A protein and the small-molecule ligand that binds it are described below.
Small molecule (SMILES): CC(=O)N[C@@H]1[C@@H](O)[C@H](O)[C@@H](CO)O[C@H]1O

Binding-site contacts:
Ligand atom C1 contacts residue THR193 of chain 1.C at 3.4 Å.
Ligand atom N2 contacts residue ASN191 of chain 1.C at 2.9 Å (h-bond).
Ligand atom C5 contacts residue THR193 of chain 1.C at 3.8 Å.
Ligand atom C6 contacts residue THR193 of chain 1.C at 4.5 Å.
Ligand atom O7 contacts residue ASN191 of chain 1.C at 3.4 Å (h-bond).
Ligand atom C8 contacts residue GLN189 of chain 1.C at 4.3 Å.
Ligand atom C6 contacts residue GLU194 of chain 1.C at 3.6 Å.
Ligand atom O7 contacts residue GLN189 of chain 1.C at 4.0 Å.
Ligand atom O5 contacts residue THR193 of chain 1.C at 3.7 Å.
Ligand atom N2 contacts residue ILE156 of chain 1.C at 3.8 Å.
Ligand atom C8 contacts residue THR150 of chain 1.C at 4.0 Å.
Ligand atom C7 contacts residue ASN191 of chain 1.C at 3.4 Å.
Ligand atom O6 contacts residue THR193 of chain 1.C at 3.8 Å.
Ligand atom C3 contacts residue ASN191 of chain 1.C at 3.8 Å.
Ligand atom C1 contacts residue ASN191 of chain 1.C at 1.5 Å.
Ligand atom C1 contacts residue ILE156 of chain 1.C at 4.2 Å (hydrophobic).
Ligand atom C2 contacts residue ASN191 of chain 1.C at 2.4 Å.
Ligand atom O6 contacts residue GLU194 of chain 1.C at 2.5 Å (salt-bridge).
Ligand atom O5 contacts residue ASN191 of chain 1.C at 2.4 Å (h-bond).
Ligand atom C7 contacts residue ILE156 of chain 1.C at 4.0 Å (hydrophobic).
Ligand atom C4 contacts residue ASN191 of chain 1.C at 4.2 Å.
Ligand atom O7 contacts residue LYS229 of chain 1.C at 4.0 Å.
Ligand atom C5 contacts residue ASN191 of chain 1.C at 3.7 Å.
Ligand atom C8 contacts residue ILE156 of chain 1.C at 3.9 Å (hydrophobic).

Sequence of chain 1.C:
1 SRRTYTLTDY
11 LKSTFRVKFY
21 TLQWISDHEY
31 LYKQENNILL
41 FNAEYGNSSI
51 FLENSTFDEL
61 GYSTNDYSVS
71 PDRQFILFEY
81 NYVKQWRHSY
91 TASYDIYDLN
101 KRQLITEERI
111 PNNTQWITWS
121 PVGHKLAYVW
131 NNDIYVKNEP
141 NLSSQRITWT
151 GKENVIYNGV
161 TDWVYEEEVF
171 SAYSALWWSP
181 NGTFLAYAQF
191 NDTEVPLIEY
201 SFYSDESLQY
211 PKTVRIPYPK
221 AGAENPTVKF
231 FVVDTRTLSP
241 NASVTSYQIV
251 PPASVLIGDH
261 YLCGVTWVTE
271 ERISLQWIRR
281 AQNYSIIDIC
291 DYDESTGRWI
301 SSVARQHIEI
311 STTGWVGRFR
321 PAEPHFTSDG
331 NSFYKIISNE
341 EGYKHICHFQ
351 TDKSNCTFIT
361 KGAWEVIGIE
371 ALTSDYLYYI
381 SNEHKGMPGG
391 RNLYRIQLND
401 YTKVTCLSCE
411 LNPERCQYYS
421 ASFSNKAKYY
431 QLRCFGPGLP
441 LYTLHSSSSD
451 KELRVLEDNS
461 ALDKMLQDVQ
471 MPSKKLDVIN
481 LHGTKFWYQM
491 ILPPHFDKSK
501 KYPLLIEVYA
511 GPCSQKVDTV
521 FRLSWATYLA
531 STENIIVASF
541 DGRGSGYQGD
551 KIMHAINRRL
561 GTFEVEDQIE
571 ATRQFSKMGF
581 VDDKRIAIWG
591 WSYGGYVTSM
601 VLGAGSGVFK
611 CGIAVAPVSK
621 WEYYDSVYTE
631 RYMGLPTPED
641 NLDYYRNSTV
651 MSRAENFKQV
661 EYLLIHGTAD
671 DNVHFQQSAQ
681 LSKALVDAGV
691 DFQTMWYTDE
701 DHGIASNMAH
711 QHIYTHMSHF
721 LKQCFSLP